Sequence of chain 23.K:
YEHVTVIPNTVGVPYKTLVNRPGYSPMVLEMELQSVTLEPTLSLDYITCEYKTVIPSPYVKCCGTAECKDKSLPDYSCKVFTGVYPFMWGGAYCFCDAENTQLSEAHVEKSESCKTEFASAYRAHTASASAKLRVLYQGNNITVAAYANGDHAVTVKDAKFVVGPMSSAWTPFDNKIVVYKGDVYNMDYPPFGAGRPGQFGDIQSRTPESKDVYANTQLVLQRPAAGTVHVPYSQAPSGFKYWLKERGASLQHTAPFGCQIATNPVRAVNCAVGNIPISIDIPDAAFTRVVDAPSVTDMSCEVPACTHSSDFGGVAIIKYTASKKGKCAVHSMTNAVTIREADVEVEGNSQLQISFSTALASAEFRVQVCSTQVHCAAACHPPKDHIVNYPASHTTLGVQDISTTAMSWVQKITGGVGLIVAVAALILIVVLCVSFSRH

This protein binds this small molecule.
Small molecule (SMILES): CC(=O)N[C@@H]1[C@@H](O)[C@H](O)[C@@H](CO)O[C@H]1O

Sequence of chain 23.L:
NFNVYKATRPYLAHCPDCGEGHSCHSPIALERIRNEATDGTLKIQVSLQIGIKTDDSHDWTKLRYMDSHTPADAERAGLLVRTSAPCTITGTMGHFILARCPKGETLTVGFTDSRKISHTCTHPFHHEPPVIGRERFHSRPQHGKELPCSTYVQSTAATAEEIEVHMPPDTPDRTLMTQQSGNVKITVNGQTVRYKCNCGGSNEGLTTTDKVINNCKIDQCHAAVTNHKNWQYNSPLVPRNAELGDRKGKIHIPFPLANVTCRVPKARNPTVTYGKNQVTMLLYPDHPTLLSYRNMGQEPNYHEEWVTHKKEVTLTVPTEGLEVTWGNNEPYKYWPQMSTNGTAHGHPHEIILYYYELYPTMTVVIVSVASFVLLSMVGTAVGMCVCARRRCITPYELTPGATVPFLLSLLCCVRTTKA

Binding-site contacts:
Ligand atom O5 contacts residue ASN259 of chain 23.L at 2.3 Å (h-bond).
Ligand atom C5 contacts residue ASN259 of chain 23.L at 3.7 Å.
Ligand atom C1 contacts residue ASN259 of chain 23.L at 1.4 Å.
Ligand atom C3 contacts residue ASN259 of chain 23.L at 3.8 Å.
Ligand atom O7 contacts residue THR116 of chain 23.K at 3.9 Å.
Ligand atom O7 contacts residue LYS181 of chain 23.K at 4.3 Å.
Ligand atom C8 contacts residue ASN259 of chain 23.L at 4.4 Å.
Ligand atom O6 contacts residue ASN259 of chain 23.L at 4.2 Å.
Ligand atom O7 contacts residue ASN259 of chain 23.L at 2.9 Å (h-bond).
Ligand atom N2 contacts residue ASN259 of chain 23.L at 2.9 Å (h-bond).
Ligand atom C8 contacts residue LYS181 of chain 23.K at 4.3 Å.
Ligand atom C4 contacts residue ASN259 of chain 23.L at 4.2 Å.
Ligand atom C7 contacts residue ASN259 of chain 23.L at 3.1 Å.
Ligand atom C2 contacts residue ASN259 of chain 23.L at 2.4 Å.